Sequence of chain 1.G:
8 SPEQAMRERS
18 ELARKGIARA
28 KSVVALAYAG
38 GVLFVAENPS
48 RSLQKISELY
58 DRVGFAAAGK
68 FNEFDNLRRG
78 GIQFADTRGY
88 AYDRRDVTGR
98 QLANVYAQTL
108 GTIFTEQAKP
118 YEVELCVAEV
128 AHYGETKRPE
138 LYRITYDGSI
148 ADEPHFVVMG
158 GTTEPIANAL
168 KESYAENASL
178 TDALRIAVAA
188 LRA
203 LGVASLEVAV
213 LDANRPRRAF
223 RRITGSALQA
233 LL

Binding-site contacts:
Ligand atom CE2 contacts residue GLY23 of chain 1.G at 3.2 Å.
Ligand atom C contacts residue SER146 of chain 1.F at 3.8 Å.
Ligand atom CA contacts residue SER146 of chain 1.F at 3.6 Å.
Ligand atom N contacts residue LYS67 of chain 1.G at 3.9 Å.
Ligand atom CA contacts residue GLY66 of chain 1.G at 3.3 Å.
Ligand atom CG contacts residue ARG26 of chain 1.G at 3.6 Å.
Ligand atom CD1 contacts residue ARG26 of chain 1.G at 3.6 Å.
Ligand atom C contacts residue GLY66 of chain 1.G at 3.8 Å.
Ligand atom O contacts residue ASP144 of chain 1.F at 3.8 Å.
Ligand atom N contacts residue SER146 of chain 1.F at 3.7 Å.
Ligand atom CA contacts residue LYS28 of chain 1.G at 3.7 Å.
Ligand atom CA contacts residue GLY145 of chain 1.F at 3.7 Å.
Ligand atom CD contacts residue ILE147 of chain 1.F at 3.4 Å (hydrophobic).
Ligand atom CD2 contacts residue GLY66 of chain 1.G at 3.8 Å.
Ligand atom N contacts residue GLY145 of chain 1.F at 3.3 Å (h-bond).
Ligand atom CB contacts residue SER146 of chain 1.F at 3.6 Å.
Ligand atom CB contacts residue LYS28 of chain 1.G at 3.5 Å.
Ligand atom O contacts residue LYS67 of chain 1.G at 3.3 Å.
Ligand atom O contacts residue LYS52 of chain 1.G at 3.8 Å.
Ligand atom CA contacts residue ASN69 of chain 1.G at 3.6 Å.
Ligand atom CD1 contacts residue PRO46 of chain 1.G at 3.7 Å (hydrophobic).
Ligand atom CZ contacts residue ARG26 of chain 1.G at 3.6 Å.
Ligand atom NE2 contacts residue LEU50 of chain 1.G at 3.2 Å.
Ligand atom O contacts residue ALA27 of chain 1.G at 3.3 Å.
Ligand atom O contacts residue GLY66 of chain 1.G at 3.3 Å (h-bond).
Ligand atom O contacts residue LYS67 of chain 1.G at 3.9 Å.
Ligand atom CD2 contacts residue LYS67 of chain 1.G at 3.8 Å.
Ligand atom CB contacts residue ARG26 of chain 1.G at 3.1 Å.
Ligand atom CE1 contacts residue ARG26 of chain 1.G at 3.2 Å.
Ligand atom CG contacts residue PHE68 of chain 1.G at 3.8 Å (hydrophobic).
Ligand atom N contacts residue ASN69 of chain 1.G at 3.0 Å (h-bond).
Ligand atom CA contacts residue SER146 of chain 1.F at 3.9 Å.
Ligand atom OE1 contacts residue ILE147 of chain 1.F at 2.8 Å (h-bond).
Ligand atom CD2 contacts residue GLY23 of chain 1.G at 3.1 Å.
Ligand atom OH contacts residue GLU119 of chain 1.G at 3.8 Å.
Ligand atom O contacts residue ASN45 of chain 1.G at 2.8 Å (h-bond).
Ligand atom CA contacts residue LYS67 of chain 1.G at 3.2 Å.
Ligand atom OH contacts residue ARG26 of chain 1.G at 3.5 Å (salt-bridge).
Ligand atom O contacts residue PHE68 of chain 1.G at 2.8 Å (h-bond).
Ligand atom O contacts residue LYS28 of chain 1.G at 3.3 Å (salt-bridge).

A protein and the small-molecule ligand that binds it are described below.
Small molecule (SMILES): CC(C)C[C@H](NC(=O)[C@H](Cc1ccc(O)cc1)NC(=O)[C@H](CCC(N)=O)NC(=O)CN)C(=O)O

Sequence of chain 1.F:
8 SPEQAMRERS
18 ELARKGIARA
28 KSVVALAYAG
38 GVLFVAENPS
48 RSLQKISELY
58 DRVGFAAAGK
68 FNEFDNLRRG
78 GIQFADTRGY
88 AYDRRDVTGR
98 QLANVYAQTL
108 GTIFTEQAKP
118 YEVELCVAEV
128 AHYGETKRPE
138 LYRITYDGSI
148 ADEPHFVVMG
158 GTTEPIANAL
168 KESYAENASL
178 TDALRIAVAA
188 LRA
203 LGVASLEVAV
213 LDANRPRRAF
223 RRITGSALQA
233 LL